Binding-site contacts:
Ligand atom O2G contacts residue LYS265 of chain 1.A at 3.4 Å (salt-bridge).
Ligand atom PG contacts residue ARG240 of chain 1.B at 3.4 Å.
Ligand atom O2B contacts residue LYS265 of chain 1.A at 2.7 Å (salt-bridge).
Ligand atom O2A contacts residue LYS242 of chain 1.B at 3.2 Å (salt-bridge).
Ligand atom N6 contacts residue ASN246 of chain 1.B at 3.3 Å (h-bond).
Ligand atom O2G contacts residue ARG240 of chain 1.B at 2.6 Å (salt-bridge).
Ligand atom O3A contacts residue GTP1 of chain 1.G at 3.2 Å (h-bond).
Ligand atom PA contacts residue LYS242 of chain 1.B at 3.1 Å.
Ligand atom C2' contacts residue PHE45 of chain 1.A at 3.5 Å (hydrophobic).
Ligand atom O2B contacts residue HIS264 of chain 1.A at 3.0 Å.
Ligand atom O3G contacts residue GTP1 of chain 1.G at 2.6 Å (h-bond).
Ligand atom O3B contacts residue MG1 of chain 1.K at 3.5 Å.
Ligand atom N6 contacts residue ARG260 of chain 1.A at 3.4 Å.
Ligand atom O2A contacts residue HIS264 of chain 1.A at 2.6 Å (h-bond).
Ligand atom O4' contacts residue ARG221 of chain 1.B at 3.0 Å (salt-bridge).
Ligand atom O1B contacts residue MG1 of chain 1.K at 1.9 Å.
Ligand atom C5' contacts residue VAL5 of chain 1.D at 3.1 Å (hydrophobic).
Ligand atom C5' contacts residue GTP1 of chain 1.G at 3.5 Å.
Ligand atom O3G contacts residue LYS411 of chain 1.B at 2.9 Å (salt-bridge).
Ligand atom PB contacts residue MG1 of chain 1.K at 3.1 Å.
Ligand atom O3' contacts residue VAL44 of chain 1.A at 2.7 Å (h-bond).
Ligand atom C4' contacts residue VAL5 of chain 1.D at 3.5 Å (hydrophobic).
Ligand atom PB contacts residue LYS265 of chain 1.A at 3.4 Å.
Ligand atom O2G contacts residue LYS411 of chain 1.B at 3.4 Å.
Ligand atom C3' contacts residue VAL44 of chain 1.A at 3.3 Å (hydrophobic).
Ligand atom C1' contacts residue PHE45 of chain 1.A at 3.5 Å (hydrophobic).
Ligand atom O1G contacts residue ARG240 of chain 1.B at 2.9 Å (salt-bridge).
Ligand atom O1A contacts residue ARG221 of chain 1.B at 2.7 Å (salt-bridge).
Ligand atom N7 contacts residue ARG221 of chain 1.B at 3.2 Å (salt-bridge).
Ligand atom O1B contacts residue GTP1 of chain 1.G at 2.6 Å (h-bond).
Ligand atom O3B contacts residue LYS242 of chain 1.B at 3.4 Å.
Ligand atom C5 contacts residue ARG221 of chain 1.B at 3.4 Å.
Ligand atom O3' contacts residue ASN7 of chain 1.D at 3.0 Å (h-bond).
Ligand atom O3B contacts residue LYS265 of chain 1.A at 2.9 Å (salt-bridge).
Ligand atom N9 contacts residue ARG221 of chain 1.B at 3.3 Å (salt-bridge).
Ligand atom C4 contacts residue ARG221 of chain 1.B at 3.2 Å.
Ligand atom PG contacts residue MG1 of chain 1.K at 3.0 Å.
Ligand atom O3G contacts residue MG1 of chain 1.K at 1.6 Å.
Ligand atom N3 contacts residue ASN7 of chain 1.D at 3.2 Å (h-bond).
Ligand atom O1A contacts residue LYS242 of chain 1.B at 2.5 Å (salt-bridge).

Sequence of chain 1.B:
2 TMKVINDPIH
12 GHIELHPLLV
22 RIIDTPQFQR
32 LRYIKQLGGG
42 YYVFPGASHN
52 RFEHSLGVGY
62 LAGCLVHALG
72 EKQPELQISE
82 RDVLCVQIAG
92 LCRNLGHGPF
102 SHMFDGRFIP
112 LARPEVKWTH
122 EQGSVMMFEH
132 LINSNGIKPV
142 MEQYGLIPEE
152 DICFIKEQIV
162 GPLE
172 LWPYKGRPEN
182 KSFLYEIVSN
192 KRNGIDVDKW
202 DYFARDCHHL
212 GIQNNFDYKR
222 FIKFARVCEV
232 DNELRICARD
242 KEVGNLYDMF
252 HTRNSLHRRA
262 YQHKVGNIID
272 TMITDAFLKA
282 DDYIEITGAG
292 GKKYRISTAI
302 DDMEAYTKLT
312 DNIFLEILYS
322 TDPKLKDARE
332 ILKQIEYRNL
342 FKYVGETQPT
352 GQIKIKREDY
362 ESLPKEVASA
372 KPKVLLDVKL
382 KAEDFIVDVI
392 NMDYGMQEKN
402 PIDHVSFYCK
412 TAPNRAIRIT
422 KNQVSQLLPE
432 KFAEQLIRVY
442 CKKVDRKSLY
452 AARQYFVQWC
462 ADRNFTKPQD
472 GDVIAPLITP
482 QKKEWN

A protein and the small-molecule ligand that binds it are described below.
Small molecule (SMILES): Nc1ncnc2c1ncn2[C@H]1C[C@H](O)[C@@H](CO[P](=O)(O)O[P](=O)(O)OP(=O)(O)O)O1

Sequence of chain 1.A:
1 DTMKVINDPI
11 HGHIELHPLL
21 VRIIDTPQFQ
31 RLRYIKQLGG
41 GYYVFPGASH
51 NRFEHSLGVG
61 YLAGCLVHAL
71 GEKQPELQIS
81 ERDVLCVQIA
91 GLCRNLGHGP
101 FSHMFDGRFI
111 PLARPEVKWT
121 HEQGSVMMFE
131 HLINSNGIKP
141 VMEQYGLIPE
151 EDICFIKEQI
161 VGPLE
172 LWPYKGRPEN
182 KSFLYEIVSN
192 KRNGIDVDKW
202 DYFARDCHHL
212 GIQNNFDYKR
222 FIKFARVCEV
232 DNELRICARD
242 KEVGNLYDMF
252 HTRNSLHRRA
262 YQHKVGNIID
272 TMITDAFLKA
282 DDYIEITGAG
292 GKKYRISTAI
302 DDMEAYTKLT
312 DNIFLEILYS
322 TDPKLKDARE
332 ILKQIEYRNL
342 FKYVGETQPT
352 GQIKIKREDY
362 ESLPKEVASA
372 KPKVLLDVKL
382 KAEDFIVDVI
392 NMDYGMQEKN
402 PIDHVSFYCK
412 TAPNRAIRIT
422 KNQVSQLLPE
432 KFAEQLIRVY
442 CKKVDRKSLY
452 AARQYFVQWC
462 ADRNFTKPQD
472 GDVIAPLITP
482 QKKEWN

Sequence of chain 1.D:
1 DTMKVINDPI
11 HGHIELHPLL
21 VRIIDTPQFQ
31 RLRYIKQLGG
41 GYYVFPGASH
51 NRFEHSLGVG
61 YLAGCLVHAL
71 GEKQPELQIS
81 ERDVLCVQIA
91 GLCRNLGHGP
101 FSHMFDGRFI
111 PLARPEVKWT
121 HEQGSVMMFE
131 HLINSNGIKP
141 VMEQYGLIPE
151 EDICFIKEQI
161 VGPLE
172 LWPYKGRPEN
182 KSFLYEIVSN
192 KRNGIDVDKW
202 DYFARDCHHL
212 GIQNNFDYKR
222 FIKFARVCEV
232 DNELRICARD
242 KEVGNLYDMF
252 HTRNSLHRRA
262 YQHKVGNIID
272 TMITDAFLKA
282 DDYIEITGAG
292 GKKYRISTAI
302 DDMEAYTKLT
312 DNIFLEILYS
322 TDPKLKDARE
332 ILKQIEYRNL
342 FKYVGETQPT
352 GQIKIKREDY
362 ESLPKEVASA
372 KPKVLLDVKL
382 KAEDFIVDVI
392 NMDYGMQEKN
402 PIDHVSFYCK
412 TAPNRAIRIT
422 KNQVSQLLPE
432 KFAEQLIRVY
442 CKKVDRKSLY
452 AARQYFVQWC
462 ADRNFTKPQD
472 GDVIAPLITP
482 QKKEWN